A protein and the small-molecule ligand that binds it are described below.
Small molecule (SMILES): CC(=O)N[C@H]1[C@H](O[C@H]2[C@H](O)[C@@H](NC(C)=O)CO[C@@H]2CO)O[C@H](CO)[C@@H](O)[C@@H]1O

Binding-site contacts:
Ligand atom C7 contacts residue PRO261 of chain 1.E at 4.4 Å (hydrophobic).
Ligand atom C8 contacts residue ASN416 of chain 1.E at 3.3 Å.
Ligand atom O6 contacts residue ASN416 of chain 1.E at 4.5 Å.
Ligand atom C8 contacts residue GLN263 of chain 1.E at 3.9 Å.
Ligand atom O7 contacts residue GLN263 of chain 1.E at 4.0 Å.
Ligand atom C7 contacts residue ASN416 of chain 1.E at 3.1 Å.
Ligand atom O7 contacts residue ASN416 of chain 1.E at 4.1 Å.
Ligand atom C4 contacts residue ASN416 of chain 1.E at 4.3 Å.
Ligand atom O5 contacts residue ASN416 of chain 1.E at 2.3 Å (h-bond).
Ligand atom C1 contacts residue ASN416 of chain 1.E at 1.4 Å.
Ligand atom C5 contacts residue ASN416 of chain 1.E at 3.6 Å.
Ligand atom C2 contacts residue ASN416 of chain 1.E at 2.6 Å.
Ligand atom C8 contacts residue PRO261 of chain 1.E at 4.0 Å (hydrophobic).
Ligand atom N2 contacts residue ASN416 of chain 1.E at 2.2 Å (h-bond).
Ligand atom C3 contacts residue ASN416 of chain 1.E at 3.9 Å.
Ligand atom N2 contacts residue PRO261 of chain 1.E at 3.8 Å.

Sequence of chain 1.E:
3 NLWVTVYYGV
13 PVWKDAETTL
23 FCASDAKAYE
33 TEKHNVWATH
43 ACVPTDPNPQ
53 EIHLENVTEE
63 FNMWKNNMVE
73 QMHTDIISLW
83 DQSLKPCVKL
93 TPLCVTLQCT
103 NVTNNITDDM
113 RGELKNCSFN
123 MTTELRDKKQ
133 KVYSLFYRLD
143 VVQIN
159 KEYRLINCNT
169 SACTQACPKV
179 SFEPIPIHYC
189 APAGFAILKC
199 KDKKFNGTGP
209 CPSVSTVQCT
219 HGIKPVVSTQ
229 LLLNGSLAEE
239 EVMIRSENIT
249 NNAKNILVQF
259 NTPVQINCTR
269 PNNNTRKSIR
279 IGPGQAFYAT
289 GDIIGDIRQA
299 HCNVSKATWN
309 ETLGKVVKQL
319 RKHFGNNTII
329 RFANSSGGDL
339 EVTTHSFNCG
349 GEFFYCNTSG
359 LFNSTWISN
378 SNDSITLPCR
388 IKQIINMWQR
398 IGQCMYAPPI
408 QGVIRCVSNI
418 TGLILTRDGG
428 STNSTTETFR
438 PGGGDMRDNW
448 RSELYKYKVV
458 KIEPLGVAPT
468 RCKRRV